Binding-site contacts:
Ligand atom C contacts residue GLY47 of chain 1.K at 3.5 Å.
Ligand atom CB contacts residue GLY47 of chain 1.K at 3.4 Å.
Ligand atom C2 contacts residue TYR170 of chain 1.K at 3.7 Å (hydrophobic).
Ligand atom C2 contacts residue MES1 of chain 1.OA at 3.8 Å.
Ligand atom CA contacts residue GLY47 of chain 1.K at 3.3 Å.
Ligand atom O contacts residue THR21 of chain 1.K at 3.8 Å.
Ligand atom O contacts residue MES1 of chain 1.OA at 3.1 Å (h-bond).
Ligand atom C2 contacts residue THR1 of chain 1.K at 1.5 Å.
Ligand atom O contacts residue GLY47 of chain 1.K at 3.2 Å (h-bond).
Ligand atom O contacts residue ALA20 of chain 1.K at 3.3 Å.
Ligand atom O contacts residue ALA49 of chain 1.K at 3.1 Å (h-bond).
Ligand atom CG contacts residue THR1 of chain 1.K at 3.7 Å.
Ligand atom C3 contacts residue THR1 of chain 1.K at 2.4 Å.
Ligand atom C3 contacts residue ARG19 of chain 1.K at 3.2 Å.
Ligand atom O contacts residue THR1 of chain 1.K at 2.1 Å (h-bond).
Ligand atom N contacts residue THR1 of chain 1.K at 3.6 Å (h-bond).
Ligand atom C3 contacts residue TYR170 of chain 1.K at 2.9 Å (hydrophobic).
Ligand atom CA contacts residue THR1 of chain 1.K at 2.4 Å.
Ligand atom CH3 contacts residue ASP126 of chain 1.L at 3.3 Å.
Ligand atom C contacts residue ASP126 of chain 1.L at 3.7 Å.
Ligand atom CG contacts residue LYS33 of chain 1.K at 3.8 Å.
Ligand atom N contacts residue THR21 of chain 1.K at 3.0 Å (h-bond).
Ligand atom O contacts residue THR21 of chain 1.K at 3.1 Å (h-bond).
Ligand atom CD2 contacts residue THR21 of chain 1.K at 3.8 Å.
Ligand atom N contacts residue GLY47 of chain 1.K at 3.0 Å (h-bond).
Ligand atom C1 contacts residue THR1 of chain 1.K at 2.4 Å.
Ligand atom O contacts residue MES1 of chain 1.OA at 3.8 Å.
Ligand atom C contacts residue THR1 of chain 1.K at 1.4 Å.
Ligand atom CB contacts residue THR1 of chain 1.K at 2.7 Å.
Ligand atom N contacts residue ASP126 of chain 1.L at 3.1 Å (salt-bridge).
Ligand atom CD2 contacts residue ALA49 of chain 1.K at 3.7 Å (hydrophobic).
Ligand atom O contacts residue THR1 of chain 1.K at 3.6 Å (h-bond).
Ligand atom C contacts residue THR21 of chain 1.K at 3.7 Å.
Ligand atom C1 contacts residue MES1 of chain 1.OA at 3.4 Å.
Ligand atom CD2 contacts residue ALA27 of chain 1.K at 3.3 Å (hydrophobic).
Ligand atom C3 contacts residue LYS33 of chain 1.K at 3.8 Å.
Ligand atom CD1 contacts residue ALA49 of chain 1.K at 3.8 Å (hydrophobic).
Ligand atom CD1 contacts residue ASP126 of chain 1.L at 3.7 Å.
Ligand atom CB contacts residue GLY47 of chain 1.K at 3.8 Å.
Ligand atom CA contacts residue THR21 of chain 1.K at 3.5 Å.

A protein and the small-molecule ligand that binds it are described below.
Small molecule (SMILES): CC(=O)N[C@@H](CC(C)C)C(=O)N[C@@H](C)C(=O)N[C@@H](CC(C)C)[C@@H](O)[C@H](C)CO

Sequence of chain 1.L:
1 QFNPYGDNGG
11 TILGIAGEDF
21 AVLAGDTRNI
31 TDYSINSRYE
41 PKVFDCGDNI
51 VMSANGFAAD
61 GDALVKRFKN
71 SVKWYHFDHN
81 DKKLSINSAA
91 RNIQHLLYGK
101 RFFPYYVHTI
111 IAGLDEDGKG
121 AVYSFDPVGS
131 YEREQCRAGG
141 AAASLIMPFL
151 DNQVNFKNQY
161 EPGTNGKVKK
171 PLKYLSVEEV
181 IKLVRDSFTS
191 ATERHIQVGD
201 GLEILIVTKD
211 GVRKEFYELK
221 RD

Sequence of chain 1.K:
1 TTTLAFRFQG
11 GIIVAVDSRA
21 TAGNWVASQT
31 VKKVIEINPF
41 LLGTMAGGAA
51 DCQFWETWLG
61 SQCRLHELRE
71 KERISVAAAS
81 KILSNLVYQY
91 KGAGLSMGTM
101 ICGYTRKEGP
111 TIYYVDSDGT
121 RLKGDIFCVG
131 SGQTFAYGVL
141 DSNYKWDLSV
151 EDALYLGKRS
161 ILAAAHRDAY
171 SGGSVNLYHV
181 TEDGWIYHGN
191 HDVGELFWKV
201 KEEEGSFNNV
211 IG